Binding-site contacts:
Ligand atom N1A contacts residue PHE179 of chain 7.A at 3.6 Å.
Ligand atom C2A contacts residue PHE179 of chain 7.A at 3.6 Å (hydrophobic).
Ligand atom F3 contacts residue TYR142 of chain 7.A at 3.8 Å.
Ligand atom C4 contacts residue LEU100 of chain 7.A at 3.7 Å (hydrophobic).
Ligand atom C3A contacts residue LEU217 of chain 7.A at 3.6 Å (hydrophobic).
Ligand atom F2 contacts residue MET143 of chain 7.A at 3.3 Å.
Ligand atom CM2 contacts residue ILE122 of chain 7.A at 3.8 Å (hydrophobic).
Ligand atom C6B contacts residue ILE98 of chain 7.A at 3.7 Å (hydrophobic).
Ligand atom F3 contacts residue VAL168 of chain 7.A at 3.0 Å.
Ligand atom N1A contacts residue MET124 of chain 7.A at 3.5 Å.
Ligand atom F2 contacts residue TYR144 of chain 7.A at 3.0 Å.
Ligand atom F1 contacts residue ALA166 of chain 7.A at 3.6 Å.
Ligand atom N3A contacts residue PHE179 of chain 7.A at 3.4 Å.
Ligand atom C1B contacts residue ILE98 of chain 7.A at 3.4 Å (hydrophobic).
Ligand atom C2B contacts residue ILE98 of chain 7.A at 3.7 Å (hydrophobic).
Ligand atom N1A contacts residue LEU217 of chain 7.A at 3.3 Å.
Ligand atom O1A contacts residue LEU217 of chain 7.A at 3.0 Å.
Ligand atom F2 contacts residue TYR142 of chain 7.A at 2.8 Å.
Ligand atom N3A contacts residue TYR144 of chain 7.A at 3.5 Å.
Ligand atom CM2 contacts residue ILE77 of chain 7.A at 3.1 Å (hydrophobic).
Ligand atom C4B contacts residue ILE98 of chain 7.A at 3.8 Å (hydrophobic).
Ligand atom N2 contacts residue MET214 of chain 7.A at 3.8 Å.
Ligand atom C5B contacts residue LEU181 of chain 7.A at 3.5 Å (hydrophobic).
Ligand atom C3A contacts residue PHE179 of chain 7.A at 3.1 Å (hydrophobic).
Ligand atom F3 contacts residue PHE179 of chain 7.A at 3.0 Å.
Ligand atom F1 contacts residue TYR144 of chain 7.A at 3.3 Å.
Ligand atom CM6 contacts residue LEU181 of chain 7.A at 3.5 Å (hydrophobic).
Ligand atom CM6 contacts residue LEU184 of chain 7.A at 3.4 Å (hydrophobic).
Ligand atom CM4 contacts residue PHE179 of chain 7.A at 3.5 Å (hydrophobic).
Ligand atom CM3 contacts residue ASN212 of chain 7.A at 3.5 Å.
Ligand atom C5B contacts residue ILE98 of chain 7.A at 3.5 Å (hydrophobic).
Ligand atom O1 contacts residue MET214 of chain 7.A at 3.5 Å (h-bond).
Ligand atom C4 contacts residue TYR190 of chain 7.A at 3.6 Å (hydrophobic).
Ligand atom O1A contacts residue PHE179 of chain 7.A at 3.3 Å.
Ligand atom CM4 contacts residue TYR144 of chain 7.A at 3.8 Å (hydrophobic).
Ligand atom C6B contacts residue LEU181 of chain 7.A at 3.3 Å (hydrophobic).
Ligand atom F1 contacts residue PHE179 of chain 7.A at 3.8 Å.
Ligand atom O1A contacts residue MET124 of chain 7.A at 3.2 Å.
Ligand atom F2 contacts residue ALA166 of chain 7.A at 3.5 Å.
Ligand atom O1B contacts residue ILE98 of chain 7.A at 3.3 Å.

Sequence of chain 7.A:
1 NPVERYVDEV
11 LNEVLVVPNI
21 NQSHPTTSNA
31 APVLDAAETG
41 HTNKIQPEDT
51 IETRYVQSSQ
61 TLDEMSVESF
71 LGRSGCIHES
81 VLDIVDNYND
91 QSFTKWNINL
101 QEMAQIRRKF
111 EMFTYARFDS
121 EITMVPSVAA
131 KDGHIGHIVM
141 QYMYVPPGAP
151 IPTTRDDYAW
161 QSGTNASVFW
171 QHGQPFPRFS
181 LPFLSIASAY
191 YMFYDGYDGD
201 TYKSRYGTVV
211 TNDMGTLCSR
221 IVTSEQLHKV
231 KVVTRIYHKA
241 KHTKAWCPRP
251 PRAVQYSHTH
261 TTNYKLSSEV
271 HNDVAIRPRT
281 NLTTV

The protein below binds the small molecule below.
Small molecule (SMILES): Cc1cc(CCCOc2c(C)cc(-c3noc(C(F)(F)F)n3)cc2C)on1